Sequence of chain 1.A:
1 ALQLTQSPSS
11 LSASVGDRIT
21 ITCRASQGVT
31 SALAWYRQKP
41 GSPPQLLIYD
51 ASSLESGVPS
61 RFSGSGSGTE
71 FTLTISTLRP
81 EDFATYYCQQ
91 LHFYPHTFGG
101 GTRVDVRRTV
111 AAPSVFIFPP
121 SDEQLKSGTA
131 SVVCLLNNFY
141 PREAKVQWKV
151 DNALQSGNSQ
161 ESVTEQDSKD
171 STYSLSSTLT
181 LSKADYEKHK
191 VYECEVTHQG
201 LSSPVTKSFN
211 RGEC

Sequence of chain 1.B:
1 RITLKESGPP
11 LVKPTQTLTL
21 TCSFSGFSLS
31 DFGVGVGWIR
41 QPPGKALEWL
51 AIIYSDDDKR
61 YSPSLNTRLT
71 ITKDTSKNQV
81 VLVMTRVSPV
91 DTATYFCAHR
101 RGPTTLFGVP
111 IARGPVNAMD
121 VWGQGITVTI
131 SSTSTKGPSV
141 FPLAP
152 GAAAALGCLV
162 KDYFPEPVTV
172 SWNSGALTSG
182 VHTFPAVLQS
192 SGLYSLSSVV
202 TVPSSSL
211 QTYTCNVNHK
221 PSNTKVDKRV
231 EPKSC

The protein below binds the small molecule below.
Small molecule (SMILES): CC(C)C[C@H](NC(=O)[C@@H](N)CCC(=O)O)C(=O)N[C@@H](CC(=O)O)C(=O)N[C@@H](CCCCN)C(=O)N[C@@H](Cc1ccccc1)C(=O)N[C@@H](C)C(=O)N[C@@H](CO)C(=O)O

Binding-site contacts:
Ligand atom O contacts residue TYR94 of chain 1.A at 3.5 Å.
Ligand atom C contacts residue ARG113 of chain 1.B at 3.7 Å.
Ligand atom CD2 contacts residue PHE93 of chain 1.A at 3.5 Å (hydrophobic).
Ligand atom CG contacts residue HIS96 of chain 1.A at 3.6 Å.
Ligand atom CG contacts residue ARG100 of chain 1.B at 3.4 Å.
Ligand atom CG contacts residue LEU91 of chain 1.A at 2.9 Å (hydrophobic).
Ligand atom CG contacts residue ARG60 of chain 1.B at 3.6 Å.
Ligand atom CB contacts residue HIS92 of chain 1.A at 3.6 Å.
Ligand atom OD2 contacts residue LEU91 of chain 1.A at 3.2 Å (h-bond).
Ligand atom OD1 contacts residue LEU91 of chain 1.A at 3.5 Å (h-bond).
Ligand atom N contacts residue TYR94 of chain 1.A at 3.4 Å (h-bond).
Ligand atom N contacts residue HIS92 of chain 1.A at 2.6 Å (h-bond).
Ligand atom CD2 contacts residue PRO103 of chain 1.B at 3.5 Å (hydrophobic).
Ligand atom O contacts residue PHE93 of chain 1.A at 3.3 Å.
Ligand atom CA contacts residue HIS92 of chain 1.A at 3.6 Å.
Ligand atom O contacts residue TYR94 of chain 1.A at 2.8 Å (h-bond).
Ligand atom OD1 contacts residue TYR94 of chain 1.A at 3.4 Å (h-bond).
Ligand atom CD2 contacts residue HIS92 of chain 1.A at 3.5 Å.
Ligand atom C contacts residue HIS92 of chain 1.A at 3.5 Å.
Ligand atom CB contacts residue TYR94 of chain 1.A at 3.5 Å (hydrophobic).
Ligand atom OD1 contacts residue ARG100 of chain 1.B at 2.9 Å (salt-bridge).
Ligand atom OD1 contacts residue HIS96 of chain 1.A at 2.7 Å (h-bond).
Ligand atom CB contacts residue LEU91 of chain 1.A at 2.9 Å (hydrophobic).
Ligand atom CD contacts residue TYR54 of chain 1.B at 3.4 Å (hydrophobic).
Ligand atom NZ contacts residue ASP56 of chain 1.B at 2.8 Å (salt-bridge).
Ligand atom CZ contacts residue PRO103 of chain 1.B at 3.6 Å (hydrophobic).
Ligand atom CA contacts residue HIS92 of chain 1.A at 3.4 Å.
Ligand atom CD1 contacts residue VAL116 of chain 1.B at 3.7 Å (hydrophobic).
Ligand atom O contacts residue ARG113 of chain 1.B at 3.6 Å.
Ligand atom CD contacts residue ARG60 of chain 1.B at 3.4 Å.
Ligand atom N contacts residue TYR94 of chain 1.A at 3.6 Å (h-bond).
Ligand atom NZ contacts residue ASP58 of chain 1.B at 3.5 Å (salt-bridge).
Ligand atom OD2 contacts residue ARG100 of chain 1.B at 2.9 Å (salt-bridge).
Ligand atom O contacts residue ARG113 of chain 1.B at 2.7 Å (salt-bridge).
Ligand atom CA contacts residue TYR94 of chain 1.A at 3.6 Å (hydrophobic).
Ligand atom OE2 contacts residue ARG60 of chain 1.B at 2.4 Å (salt-bridge).
Ligand atom CE contacts residue ASP56 of chain 1.B at 3.4 Å.
Ligand atom CB contacts residue HIS92 of chain 1.A at 3.1 Å.
Ligand atom CE2 contacts residue PRO103 of chain 1.B at 3.1 Å (hydrophobic).
Ligand atom N contacts residue ARG113 of chain 1.B at 3.5 Å (salt-bridge).